Sequence of chain 1.A:
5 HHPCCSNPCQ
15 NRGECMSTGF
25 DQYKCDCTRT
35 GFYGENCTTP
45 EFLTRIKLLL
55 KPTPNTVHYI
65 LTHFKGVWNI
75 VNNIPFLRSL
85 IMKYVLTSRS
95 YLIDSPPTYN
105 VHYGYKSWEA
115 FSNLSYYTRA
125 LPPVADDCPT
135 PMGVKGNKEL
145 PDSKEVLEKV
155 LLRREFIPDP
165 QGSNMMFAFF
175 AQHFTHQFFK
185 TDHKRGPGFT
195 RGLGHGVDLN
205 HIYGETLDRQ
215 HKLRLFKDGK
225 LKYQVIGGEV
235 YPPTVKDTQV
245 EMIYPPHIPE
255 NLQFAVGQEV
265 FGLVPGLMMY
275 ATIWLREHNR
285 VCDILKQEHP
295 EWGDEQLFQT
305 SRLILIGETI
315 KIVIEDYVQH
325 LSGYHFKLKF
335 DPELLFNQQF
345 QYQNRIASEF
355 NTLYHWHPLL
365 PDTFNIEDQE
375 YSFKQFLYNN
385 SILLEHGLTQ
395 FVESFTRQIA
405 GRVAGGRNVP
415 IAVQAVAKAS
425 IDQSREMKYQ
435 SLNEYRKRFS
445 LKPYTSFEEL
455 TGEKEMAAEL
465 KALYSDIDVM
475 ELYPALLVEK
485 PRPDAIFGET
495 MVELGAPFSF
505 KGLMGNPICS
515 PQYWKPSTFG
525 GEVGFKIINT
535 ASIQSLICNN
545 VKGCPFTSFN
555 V

Binding-site contacts:
Ligand atom C6 contacts residue ASN383 of chain 1.A at 3.9 Å.
Ligand atom C5 contacts residue ILE386 of chain 1.A at 4.1 Å (hydrophobic).
Ligand atom C1 contacts residue ASN383 of chain 1.A at 1.4 Å.
Ligand atom O7 contacts residue GLN379 of chain 1.A at 3.5 Å.
Ligand atom C6 contacts residue GLU389 of chain 1.A at 3.6 Å.
Ligand atom C6 contacts residue TYR375 of chain 1.A at 4.3 Å (hydrophobic).
Ligand atom N2 contacts residue ASN383 of chain 1.A at 3.2 Å (h-bond).
Ligand atom C6 contacts residue SER385 of chain 1.A at 4.5 Å.
Ligand atom C5 contacts residue SER385 of chain 1.A at 4.3 Å.
Ligand atom C2 contacts residue ASN383 of chain 1.A at 2.5 Å.
Ligand atom C6 contacts residue ILE386 of chain 1.A at 3.5 Å (hydrophobic).
Ligand atom O5 contacts residue SER385 of chain 1.A at 4.3 Å.
Ligand atom O5 contacts residue GLN379 of chain 1.A at 4.1 Å.
Ligand atom C7 contacts residue ASN383 of chain 1.A at 3.8 Å.
Ligand atom C3 contacts residue ASN383 of chain 1.A at 3.6 Å.
Ligand atom O5 contacts residue ILE386 of chain 1.A at 3.6 Å.
Ligand atom C2 contacts residue GLN379 of chain 1.A at 4.3 Å.
Ligand atom C5 contacts residue ASN383 of chain 1.A at 2.9 Å.
Ligand atom O5 contacts residue ASN383 of chain 1.A at 1.5 Å (h-bond).
Ligand atom O7 contacts residue LYS378 of chain 1.A at 3.7 Å.
Ligand atom O6 contacts residue SER385 of chain 1.A at 3.8 Å.
Ligand atom C1 contacts residue GLN379 of chain 1.A at 4.2 Å.
Ligand atom O6 contacts residue GLU389 of chain 1.A at 2.8 Å (salt-bridge).
Ligand atom O7 contacts residue ASN383 of chain 1.A at 3.8 Å.
Ligand atom C4 contacts residue ASN383 of chain 1.A at 3.7 Å.
Ligand atom O6 contacts residue ILE386 of chain 1.A at 3.8 Å.

A protein and the small-molecule ligand that binds it are described below.
Small molecule (SMILES): CC(=O)N[C@@H]1[C@@H](O)[C@H](O)[C@@H](CO)O[C@H]1O